Sequence of chain 1.B:
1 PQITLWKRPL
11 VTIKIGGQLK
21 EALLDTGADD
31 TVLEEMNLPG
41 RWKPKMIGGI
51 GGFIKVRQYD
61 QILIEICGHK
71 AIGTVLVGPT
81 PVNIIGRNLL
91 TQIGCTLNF

Sequence of chain 1.A:
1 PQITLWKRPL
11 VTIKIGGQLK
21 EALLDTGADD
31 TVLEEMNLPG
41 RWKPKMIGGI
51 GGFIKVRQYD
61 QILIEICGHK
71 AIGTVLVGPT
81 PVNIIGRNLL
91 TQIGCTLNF

Binding-site contacts:
Ligand atom O51 contacts residue ASP29 of chain 1.A at 3.3 Å.
Ligand atom C50 contacts residue ILE47 of chain 1.A at 3.2 Å (hydrophobic).
Ligand atom O27 contacts residue ASP29 of chain 1.B at 2.7 Å (salt-bridge).
Ligand atom C11 contacts residue GLY27 of chain 1.A at 3.3 Å.
Ligand atom C41 contacts residue PRO81 of chain 1.A at 3.5 Å (hydrophobic).
Ligand atom O14 contacts residue GLY27 of chain 1.B at 3.5 Å.
Ligand atom O22 contacts residue ASP30 of chain 1.B at 3.2 Å (salt-bridge).
Ligand atom N16 contacts residue GLY27 of chain 1.B at 3.4 Å (h-bond).
Ligand atom C12 contacts residue GLY27 of chain 1.A at 3.6 Å.
Ligand atom C23 contacts residue GLY48 of chain 1.B at 3.4 Å.
Ligand atom C06 contacts residue ALA28 of chain 1.A at 3.5 Å (hydrophobic).
Ligand atom O14 contacts residue ASP25 of chain 1.A at 2.5 Å (salt-bridge).
Ligand atom C13 contacts residue ASP25 of chain 1.B at 3.2 Å.
Ligand atom C05 contacts residue ALA28 of chain 1.A at 3.5 Å (hydrophobic).
Ligand atom C46 contacts residue PHE53 of chain 1.B at 3.7 Å (hydrophobic).
Ligand atom C48 contacts residue GLY49 of chain 1.B at 3.5 Å.
Ligand atom C40 contacts residue ASP30 of chain 1.A at 3.5 Å.
Ligand atom C50 contacts residue LEU76 of chain 1.A at 3.6 Å (hydrophobic).
Ligand atom O09 contacts residue ILE50 of chain 1.B at 3.6 Å.
Ligand atom C38 contacts residue GLY27 of chain 1.A at 3.7 Å.
Ligand atom C03 contacts residue GLY48 of chain 1.A at 3.2 Å.
Ligand atom C25 contacts residue GLY48 of chain 1.B at 3.2 Å.
Ligand atom C36 contacts residue VAL82 of chain 1.B at 3.6 Å (hydrophobic).
Ligand atom C28 contacts residue ASP25 of chain 1.A at 3.0 Å.
Ligand atom O51 contacts residue ASP30 of chain 1.A at 2.8 Å (salt-bridge).
Ligand atom O22 contacts residue ASP29 of chain 1.B at 3.3 Å (salt-bridge).
Ligand atom C06 contacts residue ASP30 of chain 1.A at 3.4 Å.
Ligand atom C24 contacts residue ASP29 of chain 1.B at 3.5 Å.
Ligand atom O35 contacts residue PRO81 of chain 1.A at 3.6 Å.
Ligand atom C38 contacts residue VAL82 of chain 1.B at 3.5 Å (hydrophobic).
Ligand atom O08 contacts residue ILE50 of chain 1.B at 3.7 Å.
Ligand atom O19 contacts residue ALA28 of chain 1.B at 3.5 Å.
Ligand atom O09 contacts residue GLY49 of chain 1.A at 3.1 Å.
Ligand atom C34 contacts residue GLY27 of chain 1.B at 3.2 Å.
Ligand atom C12 contacts residue ASP25 of chain 1.A at 3.2 Å.
Ligand atom O22 contacts residue ALA28 of chain 1.B at 3.6 Å.
Ligand atom O14 contacts residue ASP25 of chain 1.B at 2.5 Å (salt-bridge).
Ligand atom C13 contacts residue ASP25 of chain 1.A at 3.3 Å.
Ligand atom C06 contacts residue VAL32 of chain 1.A at 3.5 Å (hydrophobic).
Ligand atom O43 contacts residue PRO81 of chain 1.A at 3.7 Å.

The small molecule below binds the protein below.
Small molecule (SMILES): CCOP(=O)(COc1ccc(C[C@H](NC(=O)O[C@H]2CO[C@H]3OCC[C@H]32)[C@H](O)CN(C[C@@H](C)CC)S(=O)(=O)c2ccc([C@H](C)O)cc2)cc1)OCC